Sequence of chain 1.A:
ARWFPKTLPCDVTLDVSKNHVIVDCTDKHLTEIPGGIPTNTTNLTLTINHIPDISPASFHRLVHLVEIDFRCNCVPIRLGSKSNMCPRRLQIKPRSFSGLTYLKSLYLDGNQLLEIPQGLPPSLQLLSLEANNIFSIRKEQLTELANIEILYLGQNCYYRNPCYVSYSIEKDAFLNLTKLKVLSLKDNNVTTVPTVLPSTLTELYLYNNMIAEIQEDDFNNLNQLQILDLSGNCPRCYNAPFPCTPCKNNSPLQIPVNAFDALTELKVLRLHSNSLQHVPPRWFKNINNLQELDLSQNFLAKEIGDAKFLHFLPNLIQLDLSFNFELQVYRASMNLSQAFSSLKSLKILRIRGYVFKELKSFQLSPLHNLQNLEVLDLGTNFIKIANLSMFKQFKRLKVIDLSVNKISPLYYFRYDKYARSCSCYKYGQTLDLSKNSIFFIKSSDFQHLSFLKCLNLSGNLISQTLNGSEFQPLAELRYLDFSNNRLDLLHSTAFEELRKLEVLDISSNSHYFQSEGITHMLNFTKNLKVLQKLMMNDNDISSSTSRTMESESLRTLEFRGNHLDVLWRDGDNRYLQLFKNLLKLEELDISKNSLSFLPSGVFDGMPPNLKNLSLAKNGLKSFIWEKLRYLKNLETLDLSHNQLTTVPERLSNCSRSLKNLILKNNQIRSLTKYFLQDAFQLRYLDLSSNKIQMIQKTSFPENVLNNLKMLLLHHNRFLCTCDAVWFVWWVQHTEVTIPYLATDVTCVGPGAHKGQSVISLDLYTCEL

Binding-site contacts:
Ligand atom O7 contacts residue ASN47 of chain 1.A at 4.0 Å.
Ligand atom C5 contacts residue HIS24 of chain 1.A at 4.4 Å.
Ligand atom O5 contacts residue VAL70 of chain 1.A at 3.6 Å.
Ligand atom N2 contacts residue HIS24 of chain 1.A at 4.5 Å.
Ligand atom C6 contacts residue GLU71 of chain 1.A at 4.0 Å.
Ligand atom O5 contacts residue ASN47 of chain 1.A at 2.3 Å (h-bond).
Ligand atom C6 contacts residue SER109 of chain 1.A at 4.0 Å.
Ligand atom C1 contacts residue ASN47 of chain 1.A at 1.4 Å.
Ligand atom C8 contacts residue ILE26 of chain 1.A at 3.7 Å (hydrophobic).
Ligand atom O6 contacts residue VAL70 of chain 1.A at 4.3 Å.
Ligand atom C4 contacts residue ASN47 of chain 1.A at 4.2 Å.
Ligand atom O6 contacts residue SER109 of chain 1.A at 2.8 Å (h-bond).
Ligand atom C5 contacts residue GLU71 of chain 1.A at 4.0 Å.
Ligand atom C7 contacts residue ASN47 of chain 1.A at 3.7 Å.
Ligand atom C8 contacts residue LYS108 of chain 1.A at 4.3 Å.
Ligand atom C8 contacts residue SER109 of chain 1.A at 3.9 Å.
Ligand atom C5 contacts residue VAL70 of chain 1.A at 4.2 Å (hydrophobic).
Ligand atom C5 contacts residue ASN47 of chain 1.A at 3.6 Å.
Ligand atom O6 contacts residue GLU71 of chain 1.A at 3.0 Å (salt-bridge).
Ligand atom C1 contacts residue VAL70 of chain 1.A at 4.1 Å (hydrophobic).
Ligand atom C1 contacts residue GLU71 of chain 1.A at 4.1 Å.
Ligand atom C2 contacts residue ASN47 of chain 1.A at 2.5 Å.
Ligand atom C8 contacts residue GLN129 of chain 1.A at 3.7 Å.
Ligand atom C3 contacts residue HIS24 of chain 1.A at 4.3 Å.
Ligand atom N2 contacts residue ASN47 of chain 1.A at 2.9 Å (h-bond).
Ligand atom C3 contacts residue ASN47 of chain 1.A at 3.8 Å.
Ligand atom O5 contacts residue GLU71 of chain 1.A at 3.4 Å.
Ligand atom C8 contacts residue ASN47 of chain 1.A at 4.4 Å.
Ligand atom C6 contacts residue VAL70 of chain 1.A at 4.2 Å (hydrophobic).
Ligand atom O7 contacts residue GLU71 of chain 1.A at 3.8 Å.
Ligand atom C4 contacts residue GLU71 of chain 1.A at 4.0 Å.
Ligand atom C2 contacts residue GLU71 of chain 1.A at 4.0 Å.
Ligand atom C1 contacts residue HIS24 of chain 1.A at 4.2 Å.

The small molecule below binds the protein below.
Small molecule (SMILES): CC(=O)N[C@H]1[C@H](O[C@H]2[C@H](O)[C@@H](NC(C)=O)CO[C@@H]2CO)O[C@H](CO)[C@@H](O)[C@@H]1O